Sequence of chain 1.C:
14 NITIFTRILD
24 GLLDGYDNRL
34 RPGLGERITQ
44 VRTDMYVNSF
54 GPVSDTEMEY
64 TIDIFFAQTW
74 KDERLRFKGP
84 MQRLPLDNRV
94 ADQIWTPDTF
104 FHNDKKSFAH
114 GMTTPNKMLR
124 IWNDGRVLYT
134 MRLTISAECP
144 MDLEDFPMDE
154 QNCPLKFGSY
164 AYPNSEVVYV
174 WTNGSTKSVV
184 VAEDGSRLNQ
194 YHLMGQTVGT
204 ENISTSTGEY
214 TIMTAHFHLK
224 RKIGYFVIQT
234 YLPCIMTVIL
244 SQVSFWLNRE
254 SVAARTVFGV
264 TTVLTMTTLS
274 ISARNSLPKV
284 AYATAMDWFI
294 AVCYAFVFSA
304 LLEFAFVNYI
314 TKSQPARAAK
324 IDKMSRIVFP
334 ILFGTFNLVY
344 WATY

Sequence of chain 1.D:
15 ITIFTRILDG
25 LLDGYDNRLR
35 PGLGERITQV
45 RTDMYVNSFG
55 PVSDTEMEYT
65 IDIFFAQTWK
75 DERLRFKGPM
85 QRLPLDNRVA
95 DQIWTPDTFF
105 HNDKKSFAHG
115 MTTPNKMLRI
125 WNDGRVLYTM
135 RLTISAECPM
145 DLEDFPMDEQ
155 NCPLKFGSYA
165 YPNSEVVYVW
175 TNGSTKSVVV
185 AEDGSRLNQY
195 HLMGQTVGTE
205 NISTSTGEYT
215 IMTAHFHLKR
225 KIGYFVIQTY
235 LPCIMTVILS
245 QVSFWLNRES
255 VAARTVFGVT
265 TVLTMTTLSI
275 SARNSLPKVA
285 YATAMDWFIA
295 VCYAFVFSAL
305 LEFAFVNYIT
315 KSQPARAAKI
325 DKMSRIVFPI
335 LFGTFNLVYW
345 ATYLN

Binding-site contacts:
Ligand atom C17 contacts residue HIS105 of chain 1.D at 3.5 Å.
Ligand atom N2 contacts residue PHE68 of chain 1.C at 3.7 Å.
Ligand atom C5 contacts residue THR210 of chain 1.D at 3.5 Å.
Ligand atom O2 contacts residue PHE68 of chain 1.C at 3.0 Å.
Ligand atom C14 contacts residue TYR163 of chain 1.D at 3.4 Å (hydrophobic).
Ligand atom C18 contacts residue HIS105 of chain 1.D at 3.7 Å.
Ligand atom C11 contacts residue PHE68 of chain 1.C at 3.5 Å (hydrophobic).
Ligand atom N2 contacts residue TYR163 of chain 1.D at 3.4 Å (h-bond).
Ligand atom C2 contacts residue ASP47 of chain 1.C at 3.8 Å.
Ligand atom C16 contacts residue TYR213 of chain 1.D at 3.3 Å (hydrophobic).
Ligand atom N1 contacts residue THR210 of chain 1.D at 3.5 Å (h-bond).
Ligand atom O1 contacts residue THR210 of chain 1.D at 2.9 Å.
Ligand atom C6 contacts residue THR210 of chain 1.D at 3.2 Å.
Ligand atom C16 contacts residue TYR163 of chain 1.D at 3.4 Å (hydrophobic).
Ligand atom C4 contacts residue THR210 of chain 1.D at 3.2 Å.
Ligand atom C3 contacts residue PHE68 of chain 1.C at 3.0 Å (hydrophobic).
Ligand atom C4 contacts residue THR133 of chain 1.C at 3.6 Å.
Ligand atom C10 contacts residue TYR49 of chain 1.C at 3.5 Å (hydrophobic).
Ligand atom C15 contacts residue TYR213 of chain 1.D at 3.4 Å (hydrophobic).
Ligand atom C13 contacts residue THR210 of chain 1.D at 3.8 Å.
Ligand atom N2 contacts residue THR133 of chain 1.C at 3.0 Å (h-bond).
Ligand atom BR contacts residue ILE206 of chain 1.D at 3.3 Å.
Ligand atom C contacts residue ALA70 of chain 1.C at 3.8 Å (hydrophobic).
Ligand atom O1 contacts residue ALA70 of chain 1.C at 3.8 Å.
Ligand atom C5 contacts residue THR133 of chain 1.C at 3.8 Å.
Ligand atom C9 contacts residue SER209 of chain 1.D at 3.6 Å.
Ligand atom C17 contacts residue TYR213 of chain 1.D at 3.4 Å (hydrophobic).
Ligand atom C2 contacts residue TYR49 of chain 1.C at 3.5 Å (hydrophobic).
Ligand atom BR contacts residue HIS105 of chain 1.D at 3.4 Å.
Ligand atom O1 contacts residue THR133 of chain 1.C at 3.3 Å (h-bond).
Ligand atom C15 contacts residue TYR163 of chain 1.D at 3.0 Å (hydrophobic).
Ligand atom C3 contacts residue ASP47 of chain 1.C at 3.8 Å.
Ligand atom C17 contacts residue SER162 of chain 1.D at 3.8 Å.
Ligand atom C3 contacts residue TYR49 of chain 1.C at 3.5 Å (hydrophobic).
Ligand atom C9 contacts residue THR208 of chain 1.D at 3.7 Å.
Ligand atom C3 contacts residue MET48 of chain 1.C at 3.5 Å (hydrophobic).
Ligand atom C7 contacts residue THR210 of chain 1.D at 3.2 Å.
Ligand atom C8 contacts residue SER209 of chain 1.D at 3.1 Å.
Ligand atom C2 contacts residue SER209 of chain 1.D at 3.4 Å.
Ligand atom C16 contacts residue SER162 of chain 1.D at 3.3 Å.

A protein and the small-molecule ligand that binds it are described below.
Small molecule (SMILES): CC(C)(C)OC(=O)c1ncn2c1[C@@H]1CCCN1C(=O)c1c(Br)cccc1-2